Binding-site contacts:
Ligand atom C13 contacts residue MET33 of chain 1.A at 3.6 Å (hydrophobic).
Ligand atom N06 contacts residue VAL87 of chain 1.A at 3.4 Å.
Ligand atom N07 contacts residue LEU159 of chain 1.A at 3.2 Å.
Ligand atom C15 contacts residue MET33 of chain 1.A at 3.5 Å (hydrophobic).
Ligand atom O03 contacts residue ALA52 of chain 1.A at 3.7 Å.
Ligand atom C08 contacts residue LEU159 of chain 1.A at 3.4 Å (hydrophobic).
Ligand atom C12 contacts residue LEU159 of chain 1.A at 3.5 Å (hydrophobic).
Ligand atom C32 contacts residue MET33 of chain 1.A at 3.7 Å (hydrophobic).
Ligand atom C11 contacts residue ASP170 of chain 1.A at 3.7 Å.
Ligand atom C31 contacts residue VAL41 of chain 1.A at 3.6 Å (hydrophobic).
Ligand atom C25 contacts residue THR121 of chain 1.A at 3.6 Å.
Ligand atom N16 contacts residue GLY109 of chain 1.A at 3.7 Å.
Ligand atom C15 contacts residue GLY109 of chain 1.A at 3.6 Å.
Ligand atom O03 contacts residue MET106 of chain 1.A at 2.7 Å (h-bond).
Ligand atom C19 contacts residue TYR105 of chain 1.A at 3.7 Å (hydrophobic).
Ligand atom C05 contacts residue MET106 of chain 1.A at 3.4 Å (hydrophobic).
Ligand atom N09 contacts residue VAL41 of chain 1.A at 3.7 Å.
Ligand atom C36 contacts residue GLU35 of chain 1.A at 3.4 Å.
Ligand atom C05 contacts residue VAL104 of chain 1.A at 3.2 Å (hydrophobic).
Ligand atom N09 contacts residue LEU159 of chain 1.A at 3.7 Å.
Ligand atom C20 contacts residue PRO107 of chain 1.A at 3.1 Å (hydrophobic).
Ligand atom C14 contacts residue MET106 of chain 1.A at 3.3 Å (hydrophobic).
Ligand atom N06 contacts residue VAL104 of chain 1.A at 3.6 Å (h-bond).
Ligand atom C20 contacts residue TYR105 of chain 1.A at 3.7 Å (hydrophobic).
Ligand atom N06 contacts residue LEU159 of chain 1.A at 3.6 Å.
Ligand atom C19 contacts residue PRO107 of chain 1.A at 3.2 Å (hydrophobic).
Ligand atom C14 contacts residue GLY109 of chain 1.A at 3.8 Å.
Ligand atom O03 contacts residue TYR105 of chain 1.A at 3.7 Å.
Ligand atom F33 contacts residue LEU159 of chain 1.A at 3.1 Å.
Ligand atom C02 contacts residue ALA52 of chain 1.A at 3.6 Å (hydrophobic).
Ligand atom N06 contacts residue TYR103 of chain 1.A at 3.2 Å.
Ligand atom C14 contacts residue MET33 of chain 1.A at 3.6 Å (hydrophobic).
Ligand atom N16 contacts residue MET33 of chain 1.A at 3.6 Å.
Ligand atom C12 contacts residue TYR103 of chain 1.A at 3.5 Å (hydrophobic).
Ligand atom C02 contacts residue MET106 of chain 1.A at 3.7 Å (hydrophobic).
Ligand atom F33 contacts residue SER110 of chain 1.A at 3.0 Å.
Ligand atom C04 contacts residue ALA52 of chain 1.A at 3.4 Å (hydrophobic).
Ligand atom F33 contacts residue GLY109 of chain 1.A at 3.1 Å.
Ligand atom C31 contacts residue GLY34 of chain 1.A at 3.6 Å.
Ligand atom C05 contacts residue ALA52 of chain 1.A at 3.4 Å (hydrophobic).

Sequence of chain 1.A:
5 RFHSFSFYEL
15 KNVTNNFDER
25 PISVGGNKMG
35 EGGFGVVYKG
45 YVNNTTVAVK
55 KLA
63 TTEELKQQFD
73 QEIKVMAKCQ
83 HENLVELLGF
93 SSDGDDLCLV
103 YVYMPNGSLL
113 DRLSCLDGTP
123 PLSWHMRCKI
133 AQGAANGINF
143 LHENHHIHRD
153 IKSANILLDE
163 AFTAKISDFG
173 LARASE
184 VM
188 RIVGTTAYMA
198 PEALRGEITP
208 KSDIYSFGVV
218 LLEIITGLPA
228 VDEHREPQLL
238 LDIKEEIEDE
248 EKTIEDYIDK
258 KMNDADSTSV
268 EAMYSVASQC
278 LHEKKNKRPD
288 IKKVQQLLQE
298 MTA

This protein binds this small molecule.
Small molecule (SMILES): CC(C)N1CCC(c2cc(NC(=O)c3cnn4cccnc34)n(-c3ccc(C4CC4)cc3F)n2)CC1